A protein and the small-molecule ligand that binds it are described below.
Small molecule (SMILES): O=C(O)/C=C/c1ccc(C(=O)O)cc1

Sequence of chain 1.A:
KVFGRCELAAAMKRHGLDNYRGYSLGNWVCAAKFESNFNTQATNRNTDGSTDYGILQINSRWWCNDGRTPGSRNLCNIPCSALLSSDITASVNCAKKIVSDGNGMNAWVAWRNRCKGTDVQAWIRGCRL

Binding-site contacts:
Ligand atom C5 contacts residue ASN44 of chain 1.A at 4.0 Å.
Ligand atom C6 contacts residue ARG45 of chain 1.A at 3.9 Å.
Ligand atom C2' contacts residue THR43 of chain 1.A at 4.2 Å.
Ligand atom C1' contacts residue ARG45 of chain 1.A at 3.0 Å.
Ligand atom C5 contacts residue THR43 of chain 1.A at 2.5 Å.
Ligand atom C3' contacts residue ARG45 of chain 1.A at 3.9 Å.
Ligand atom C2' contacts residue ASN44 of chain 1.A at 3.0 Å.
Ligand atom C6 contacts residue ASN44 of chain 1.A at 3.8 Å.
Ligand atom C3 contacts residue ARG68 of chain 1.A at 3.5 Å.
Ligand atom C2 contacts residue ARG45 of chain 1.A at 3.1 Å.
Ligand atom C4 contacts residue THR51 of chain 1.A at 4.2 Å.
Ligand atom C1' contacts residue ASN44 of chain 1.A at 4.0 Å.
Ligand atom O1' contacts residue ASN44 of chain 1.A at 1.6 Å (h-bond).
Ligand atom C6 contacts residue THR43 of chain 1.A at 3.3 Å.
Ligand atom C4 contacts residue THR43 of chain 1.A at 3.0 Å.
Ligand atom C3 contacts residue THR51 of chain 1.A at 4.1 Å.
Ligand atom C1 contacts residue ASN44 of chain 1.A at 3.9 Å.
Ligand atom O1' contacts residue ARG45 of chain 1.A at 4.3 Å.
Ligand atom C2 contacts residue ASN44 of chain 1.A at 4.2 Å.
Ligand atom C1 contacts residue THR43 of chain 1.A at 4.3 Å.
Ligand atom C2' contacts residue ARG45 of chain 1.A at 3.1 Å.
Ligand atom C4 contacts residue ARG68 of chain 1.A at 4.4 Å.
Ligand atom C1 contacts residue ARG45 of chain 1.A at 3.1 Å.
Ligand atom C3 contacts residue THR43 of chain 1.A at 4.3 Å.
Ligand atom C3 contacts residue ARG45 of chain 1.A at 4.2 Å.
Ligand atom C3' contacts residue ASN44 of chain 1.A at 2.5 Å.
Ligand atom C2 contacts residue ARG68 of chain 1.A at 4.3 Å.